Sequence of chain 1.B:
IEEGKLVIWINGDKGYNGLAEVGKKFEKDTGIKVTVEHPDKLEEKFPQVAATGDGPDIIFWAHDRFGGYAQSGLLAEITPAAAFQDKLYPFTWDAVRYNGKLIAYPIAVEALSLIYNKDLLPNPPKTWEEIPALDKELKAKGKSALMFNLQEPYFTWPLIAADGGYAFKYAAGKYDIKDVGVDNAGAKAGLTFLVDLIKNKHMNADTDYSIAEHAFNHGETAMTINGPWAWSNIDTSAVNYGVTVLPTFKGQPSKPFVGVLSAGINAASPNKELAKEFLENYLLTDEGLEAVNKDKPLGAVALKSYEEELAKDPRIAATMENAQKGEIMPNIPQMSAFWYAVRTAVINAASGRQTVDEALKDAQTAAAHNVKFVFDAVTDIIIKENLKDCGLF

Binding-site contacts:
Ligand atom C2 contacts residue GLU132 of chain 1.B at 3.5 Å.
Ligand atom C6 contacts residue PHE177 of chain 1.B at 3.8 Å (hydrophobic).
Ligand atom O6 contacts residue PRO175 of chain 1.B at 3.2 Å.
Ligand atom C6 contacts residue TRP361 of chain 1.B at 3.6 Å (hydrophobic).
Ligand atom O2 contacts residue TRP83 of chain 1.B at 3.4 Å (h-bond).
Ligand atom C2 contacts residue TRP251 of chain 1.B at 3.8 Å (hydrophobic).
Ligand atom O1 contacts residue ASP35 of chain 1.B at 3.1 Å (salt-bridge).
Ligand atom C3 contacts residue ASP86 of chain 1.B at 3.5 Å.
Ligand atom C1 contacts residue TYR176 of chain 1.B at 3.6 Å (hydrophobic).
Ligand atom O3 contacts residue ASP86 of chain 1.B at 2.6 Å (salt-bridge).
Ligand atom C4 contacts residue ARG87 of chain 1.B at 3.8 Å.
Ligand atom O2 contacts residue GLU132 of chain 1.B at 2.5 Å (salt-bridge).
Ligand atom C6 contacts residue PRO175 of chain 1.B at 3.8 Å (hydrophobic).
Ligand atom O2 contacts residue LYS36 of chain 1.B at 2.8 Å (salt-bridge).
Ligand atom C2 contacts residue LYS36 of chain 1.B at 3.7 Å.
Ligand atom C2 contacts residue ASP86 of chain 1.B at 3.3 Å.
Ligand atom O3 contacts residue ARG87 of chain 1.B at 2.8 Å (salt-bridge).
Ligand atom C1 contacts residue ASP35 of chain 1.B at 3.6 Å.
Ligand atom O1 contacts residue ASN33 of chain 1.B at 3.3 Å (h-bond).
Ligand atom C1 contacts residue LYS36 of chain 1.B at 3.5 Å.
Ligand atom O6 contacts residue TYR176 of chain 1.B at 3.1 Å (h-bond).
Ligand atom C4 contacts residue TRP361 of chain 1.B at 3.6 Å (hydrophobic).
Ligand atom C6 contacts residue TYR176 of chain 1.B at 3.8 Å (hydrophobic).
Ligand atom O2 contacts residue TRP251 of chain 1.B at 3.9 Å.
Ligand atom C1 contacts residue TRP251 of chain 1.B at 3.7 Å (hydrophobic).
Ligand atom O3 contacts residue TRP83 of chain 1.B at 3.4 Å (h-bond).
Ligand atom O3 contacts residue ALA84 of chain 1.B at 3.4 Å.
Ligand atom O6 contacts residue PHE177 of chain 1.B at 3.7 Å.
Ligand atom O2 contacts residue ALA84 of chain 1.B at 3.4 Å.
Ligand atom C3 contacts residue TRP83 of chain 1.B at 3.7 Å (hydrophobic).
Ligand atom O2 contacts residue ASP86 of chain 1.B at 2.9 Å (salt-bridge).
Ligand atom O6 contacts residue GLU174 of chain 1.B at 2.4 Å (salt-bridge).
Ligand atom O4 contacts residue TRP361 of chain 1.B at 3.9 Å.
Ligand atom O5 contacts residue TYR176 of chain 1.B at 3.1 Å.
Ligand atom C6 contacts residue GLU174 of chain 1.B at 3.2 Å.
Ligand atom O2 contacts residue MET351 of chain 1.B at 3.9 Å.
Ligand atom C5 contacts residue GLU174 of chain 1.B at 3.9 Å.
Ligand atom O3 contacts residue TRP361 of chain 1.B at 3.9 Å.
Ligand atom O4 contacts residue ARG87 of chain 1.B at 2.8 Å (salt-bridge).
Ligand atom O1 contacts residue LYS36 of chain 1.B at 3.0 Å (salt-bridge).

This protein binds this small molecule.
Small molecule (SMILES): OC[C@H]1O[C@H](O[C@H]2[C@H](O)[C@@H](O)[C@@H](O)O[C@@H]2CO)[C@H](O)[C@@H](O)[C@@H]1O